Sequence of chain 1.A:
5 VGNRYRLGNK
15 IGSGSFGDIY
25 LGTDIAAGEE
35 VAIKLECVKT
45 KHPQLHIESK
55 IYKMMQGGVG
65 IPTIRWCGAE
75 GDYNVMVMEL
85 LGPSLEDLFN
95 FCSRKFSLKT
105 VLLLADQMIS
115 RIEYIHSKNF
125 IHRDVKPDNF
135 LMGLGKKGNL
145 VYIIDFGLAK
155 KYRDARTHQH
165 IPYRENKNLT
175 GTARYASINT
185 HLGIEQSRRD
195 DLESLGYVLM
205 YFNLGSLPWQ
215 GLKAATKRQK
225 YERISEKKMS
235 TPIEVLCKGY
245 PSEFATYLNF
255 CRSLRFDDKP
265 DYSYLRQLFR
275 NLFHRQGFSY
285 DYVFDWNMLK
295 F

The protein below binds the small molecule below.
Small molecule (SMILES): Cn1ncc(-c2nc(NC3CCC([NH3+])CC3)ncc2F)c1CC1CC1

Binding-site contacts:
Ligand atom N5 contacts residue LEU135 of chain 1.A at 3.8 Å.
Ligand atom C contacts residue ASP91 of chain 1.A at 3.4 Å.
Ligand atom C5 contacts residue LEU135 of chain 1.A at 4.0 Å (hydrophobic).
Ligand atom N2 contacts residue ALA36 of chain 1.A at 3.9 Å.
Ligand atom C15 contacts residue ILE148 of chain 1.A at 3.7 Å (hydrophobic).
Ligand atom C6 contacts residue LEU135 of chain 1.A at 3.9 Å (hydrophobic).
Ligand atom C4 contacts residue LEU85 of chain 1.A at 3.9 Å (hydrophobic).
Ligand atom C9 contacts residue ILE23 of chain 1.A at 4.0 Å (hydrophobic).
Ligand atom N1 contacts residue LEU84 of chain 1.A at 3.9 Å.
Ligand atom C1 contacts residue GLU2 of chain 1.B at 3.7 Å.
Ligand atom C5 contacts residue ALA36 of chain 1.A at 3.6 Å (hydrophobic).
Ligand atom C13 contacts residue GLY16 of chain 1.A at 3.7 Å.
Ligand atom C6 contacts residue ALA36 of chain 1.A at 3.7 Å (hydrophobic).
Ligand atom C contacts residue ARG10 of chain 1.B at 3.6 Å.
Ligand atom C14 contacts residue SER17 of chain 1.A at 4.0 Å.
Ligand atom N1 contacts residue LEU85 of chain 1.A at 3.2 Å (h-bond).
Ligand atom C14 contacts residue GLY18 of chain 1.A at 3.9 Å.
Ligand atom C15 contacts residue ILE23 of chain 1.A at 3.4 Å (hydrophobic).
Ligand atom C5 contacts residue GLU83 of chain 1.A at 3.5 Å.
Ligand atom C9 contacts residue ILE148 of chain 1.A at 3.5 Å (hydrophobic).
Ligand atom C17 contacts residue ASP91 of chain 1.A at 3.7 Å.
Ligand atom C contacts residue GLU2 of chain 1.B at 3.5 Å.
Ligand atom N2 contacts residue LEU85 of chain 1.A at 2.9 Å (h-bond).
Ligand atom N4 contacts residue ILE148 of chain 1.A at 3.6 Å.
Ligand atom N3 contacts residue ILE23 of chain 1.A at 3.7 Å.
Ligand atom F contacts residue MET82 of chain 1.A at 3.1 Å.
Ligand atom C5 contacts residue LEU85 of chain 1.A at 3.6 Å (hydrophobic).
Ligand atom C8 contacts residue ILE148 of chain 1.A at 3.7 Å (hydrophobic).
Ligand atom N contacts residue ASP91 of chain 1.A at 2.7 Å (salt-bridge).
Ligand atom N2 contacts residue LEU84 of chain 1.A at 3.8 Å.
Ligand atom C7 contacts residue LEU135 of chain 1.A at 3.8 Å (hydrophobic).
Ligand atom C2 contacts residue GOL1 of chain 1.H at 3.6 Å.
Ligand atom C1 contacts residue ARG10 of chain 1.B at 3.5 Å.
Ligand atom N contacts residue GLU2 of chain 1.B at 2.8 Å (salt-bridge).
Ligand atom C2 contacts residue ARG10 of chain 1.B at 3.9 Å.
Ligand atom C16 contacts residue LEU135 of chain 1.A at 3.7 Å (hydrophobic).
Ligand atom C4 contacts residue LEU135 of chain 1.A at 3.9 Å (hydrophobic).
Ligand atom N3 contacts residue ILE148 of chain 1.A at 3.5 Å.
Ligand atom N4 contacts residue ILE23 of chain 1.A at 3.5 Å.
Ligand atom C16 contacts residue GLY86 of chain 1.A at 3.4 Å.

Sequence of chain 1.B:
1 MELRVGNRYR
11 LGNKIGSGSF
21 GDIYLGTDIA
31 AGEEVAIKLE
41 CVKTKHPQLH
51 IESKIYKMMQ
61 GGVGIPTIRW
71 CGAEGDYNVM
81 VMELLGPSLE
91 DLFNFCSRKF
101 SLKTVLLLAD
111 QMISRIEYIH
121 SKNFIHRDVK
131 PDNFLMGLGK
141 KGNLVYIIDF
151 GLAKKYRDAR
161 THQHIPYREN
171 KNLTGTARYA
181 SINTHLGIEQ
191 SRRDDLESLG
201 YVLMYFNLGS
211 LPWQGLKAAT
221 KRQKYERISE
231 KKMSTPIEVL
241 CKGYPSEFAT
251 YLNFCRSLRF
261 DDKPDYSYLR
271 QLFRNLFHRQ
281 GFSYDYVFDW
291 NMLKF